Sequence of chain 1.C:
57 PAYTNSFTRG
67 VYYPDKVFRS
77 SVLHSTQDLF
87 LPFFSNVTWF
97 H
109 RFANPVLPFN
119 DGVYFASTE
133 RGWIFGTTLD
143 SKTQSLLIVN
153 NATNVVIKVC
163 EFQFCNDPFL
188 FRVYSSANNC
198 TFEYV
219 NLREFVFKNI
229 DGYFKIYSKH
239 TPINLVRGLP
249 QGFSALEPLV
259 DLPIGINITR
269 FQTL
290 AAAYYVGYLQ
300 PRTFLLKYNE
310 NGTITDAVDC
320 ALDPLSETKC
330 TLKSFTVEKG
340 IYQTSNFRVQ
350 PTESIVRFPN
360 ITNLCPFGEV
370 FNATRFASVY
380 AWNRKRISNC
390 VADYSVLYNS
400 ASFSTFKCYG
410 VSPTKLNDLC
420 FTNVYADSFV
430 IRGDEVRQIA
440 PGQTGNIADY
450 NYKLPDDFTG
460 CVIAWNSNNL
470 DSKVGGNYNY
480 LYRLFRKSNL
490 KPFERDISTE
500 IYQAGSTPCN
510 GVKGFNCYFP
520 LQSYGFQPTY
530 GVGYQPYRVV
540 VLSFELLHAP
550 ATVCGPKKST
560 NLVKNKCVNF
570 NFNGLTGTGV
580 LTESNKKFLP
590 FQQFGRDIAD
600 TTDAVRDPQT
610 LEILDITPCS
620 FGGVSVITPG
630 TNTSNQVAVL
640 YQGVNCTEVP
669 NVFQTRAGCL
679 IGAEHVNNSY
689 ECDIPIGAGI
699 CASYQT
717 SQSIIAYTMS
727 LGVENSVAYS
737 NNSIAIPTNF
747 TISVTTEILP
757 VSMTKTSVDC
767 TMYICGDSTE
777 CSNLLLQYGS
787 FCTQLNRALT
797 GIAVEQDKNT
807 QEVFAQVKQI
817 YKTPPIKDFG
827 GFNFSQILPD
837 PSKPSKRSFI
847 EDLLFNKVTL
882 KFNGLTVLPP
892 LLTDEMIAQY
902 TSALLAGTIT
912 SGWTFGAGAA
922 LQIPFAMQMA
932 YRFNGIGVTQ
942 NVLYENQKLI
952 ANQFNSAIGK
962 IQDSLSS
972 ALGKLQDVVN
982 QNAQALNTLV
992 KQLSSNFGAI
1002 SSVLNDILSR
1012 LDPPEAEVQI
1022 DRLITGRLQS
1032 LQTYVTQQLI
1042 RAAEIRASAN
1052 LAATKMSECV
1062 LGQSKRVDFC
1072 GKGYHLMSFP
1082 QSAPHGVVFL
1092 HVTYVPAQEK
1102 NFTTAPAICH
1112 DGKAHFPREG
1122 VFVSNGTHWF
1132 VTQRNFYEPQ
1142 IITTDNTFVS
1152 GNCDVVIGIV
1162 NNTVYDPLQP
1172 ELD

Binding-site contacts:
Ligand atom N2 contacts residue ASN829 of chain 1.C at 2.9 Å (h-bond).
Ligand atom C1 contacts residue ASN829 of chain 1.C at 1.4 Å.
Ligand atom C1 contacts residue SER831 of chain 1.C at 3.4 Å.
Ligand atom C3 contacts residue SER831 of chain 1.C at 4.2 Å.
Ligand atom O6 contacts residue GLN832 of chain 1.C at 3.5 Å (h-bond).
Ligand atom O5 contacts residue ASN829 of chain 1.C at 2.4 Å (h-bond).
Ligand atom C4 contacts residue SER831 of chain 1.C at 4.4 Å.
Ligand atom C2 contacts residue ASN829 of chain 1.C at 2.5 Å.
Ligand atom C6 contacts residue SER831 of chain 1.C at 4.4 Å.
Ligand atom C3 contacts residue ASN829 of chain 1.C at 3.8 Å.
Ligand atom C8 contacts residue GLN832 of chain 1.C at 4.3 Å.
Ligand atom O7 contacts residue ASN829 of chain 1.C at 4.1 Å.
Ligand atom C5 contacts residue SER831 of chain 1.C at 3.5 Å.
Ligand atom C4 contacts residue ASN829 of chain 1.C at 4.2 Å.
Ligand atom C7 contacts residue ASN829 of chain 1.C at 3.7 Å.
Ligand atom C6 contacts residue GLN832 of chain 1.C at 3.7 Å.
Ligand atom O5 contacts residue SER831 of chain 1.C at 3.6 Å.
Ligand atom C5 contacts residue ASN829 of chain 1.C at 3.6 Å.
Ligand atom C2 contacts residue SER831 of chain 1.C at 4.3 Å.
Ligand atom C5 contacts residue GLN832 of chain 1.C at 3.9 Å.
Ligand atom O5 contacts residue GLN832 of chain 1.C at 4.5 Å.
Ligand atom C8 contacts residue ASN829 of chain 1.C at 4.5 Å.

The protein below binds the small molecule below.
Small molecule (SMILES): CC(=O)N[C@H]1[C@H](O[C@H]2[C@H](O)[C@@H](NC(C)=O)CO[C@@H]2CO)O[C@H](CO)[C@@H](O)[C@@H]1O